Sequence of chain 1.D:
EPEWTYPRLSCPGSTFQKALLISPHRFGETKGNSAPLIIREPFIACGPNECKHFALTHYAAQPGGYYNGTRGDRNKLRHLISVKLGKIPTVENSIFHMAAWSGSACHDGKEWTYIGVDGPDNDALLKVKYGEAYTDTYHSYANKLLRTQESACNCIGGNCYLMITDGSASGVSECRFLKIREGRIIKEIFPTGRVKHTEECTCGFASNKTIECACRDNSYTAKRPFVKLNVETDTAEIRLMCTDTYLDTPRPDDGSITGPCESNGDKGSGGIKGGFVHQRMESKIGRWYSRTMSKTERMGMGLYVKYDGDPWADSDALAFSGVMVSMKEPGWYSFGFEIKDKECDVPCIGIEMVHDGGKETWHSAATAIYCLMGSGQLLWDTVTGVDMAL

This protein binds this small molecule.
Small molecule (SMILES): CC(=O)N[C@H]1[C@H](O[C@H]2[C@H](O)[C@@H](NC(C)=O)CO[C@@H]2CO)O[C@H](CO)[C@@H](O[C@@H]2O[C@H](CO)[C@@H](O)[C@H](O)[C@@H]2O)[C@@H]1O

Binding-site contacts:
Ligand atom C8 contacts residue TYR82 of chain 1.D at 4.0 Å (hydrophobic).
Ligand atom C7 contacts residue PRO83 of chain 1.D at 3.9 Å (hydrophobic).
Ligand atom C5 contacts residue TYR82 of chain 1.D at 3.8 Å (hydrophobic).
Ligand atom O7 contacts residue TYR82 of chain 1.D at 4.5 Å.
Ligand atom C5 contacts residue ASN284 of chain 1.D at 3.7 Å.
Ligand atom C7 contacts residue ASN284 of chain 1.D at 3.4 Å.
Ligand atom C2 contacts residue ASN284 of chain 1.D at 2.2 Å.
Ligand atom O7 contacts residue ASN284 of chain 1.D at 4.3 Å.
Ligand atom C1 contacts residue TYR82 of chain 1.D at 4.1 Å (hydrophobic).
Ligand atom O7 contacts residue ARG84 of chain 1.D at 4.2 Å.
Ligand atom C2 contacts residue PRO83 of chain 1.D at 3.7 Å (hydrophobic).
Ligand atom C4 contacts residue ASN284 of chain 1.D at 4.1 Å.
Ligand atom C3 contacts residue ASN284 of chain 1.D at 3.6 Å.
Ligand atom O7 contacts residue LEU85 of chain 1.D at 4.1 Å.
Ligand atom O5 contacts residue ASN284 of chain 1.D at 2.4 Å (h-bond).
Ligand atom C8 contacts residue ASN284 of chain 1.D at 3.8 Å.
Ligand atom O7 contacts residue PRO83 of chain 1.D at 3.9 Å.
Ligand atom C6 contacts residue TYR82 of chain 1.D at 4.0 Å (hydrophobic).
Ligand atom C1 contacts residue PRO83 of chain 1.D at 3.8 Å (hydrophobic).
Ligand atom O5 contacts residue TYR82 of chain 1.D at 4.1 Å.
Ligand atom N2 contacts residue ARG84 of chain 1.D at 4.4 Å.
Ligand atom N2 contacts residue PRO83 of chain 1.D at 3.0 Å (h-bond).
Ligand atom C1 contacts residue ASN284 of chain 1.D at 1.4 Å.
Ligand atom C3 contacts residue PRO83 of chain 1.D at 3.9 Å (hydrophobic).
Ligand atom N2 contacts residue ASN284 of chain 1.D at 2.6 Å (h-bond).